The protein below binds the small molecule below.
Small molecule (SMILES): CC(=O)N[C@H]1[C@H](O[C@H]2[C@H](O)[C@@H](NC(C)=O)CO[C@@H]2CO)O[C@H](CO)[C@@H](O)[C@@H]1O

Binding-site contacts:
Ligand atom C7 contacts residue GLN922 of chain 1.A at 4.0 Å.
Ligand atom O3 contacts residue GLN922 of chain 1.A at 3.2 Å (h-bond).
Ligand atom C8 contacts residue GLN922 of chain 1.A at 4.1 Å.
Ligand atom N2 contacts residue ASN717 of chain 1.A at 3.0 Å (h-bond).
Ligand atom C3 contacts residue GLN922 of chain 1.A at 3.5 Å.
Ligand atom C2 contacts residue GLN922 of chain 1.A at 3.9 Å.
Ligand atom C7 contacts residue ASN717 of chain 1.A at 3.2 Å.
Ligand atom C3 contacts residue ASN717 of chain 1.A at 3.8 Å.
Ligand atom C7 contacts residue ASN919 of chain 1.A at 4.4 Å.
Ligand atom C2 contacts residue ASN717 of chain 1.A at 2.5 Å.
Ligand atom N2 contacts residue GLN922 of chain 1.A at 3.2 Å (h-bond).
Ligand atom O7 contacts residue ASN717 of chain 1.A at 3.2 Å (h-bond).
Ligand atom O5 contacts residue ASN717 of chain 1.A at 2.4 Å (h-bond).
Ligand atom O5 contacts residue GLN1071 of chain 1.A at 3.7 Å.
Ligand atom C4 contacts residue ASN717 of chain 1.A at 4.3 Å.
Ligand atom C1 contacts residue GLN922 of chain 1.A at 4.1 Å.
Ligand atom C1 contacts residue PHE718 of chain 1.A at 4.3 Å (hydrophobic).
Ligand atom C8 contacts residue ASN919 of chain 1.A at 3.6 Å.
Ligand atom C1 contacts residue ASN717 of chain 1.A at 1.5 Å.
Ligand atom C1 contacts residue GLN1071 of chain 1.A at 4.4 Å.
Ligand atom C8 contacts residue ASN717 of chain 1.A at 4.4 Å.
Ligand atom C5 contacts residue ASN717 of chain 1.A at 3.7 Å.

Sequence of chain 1.A:
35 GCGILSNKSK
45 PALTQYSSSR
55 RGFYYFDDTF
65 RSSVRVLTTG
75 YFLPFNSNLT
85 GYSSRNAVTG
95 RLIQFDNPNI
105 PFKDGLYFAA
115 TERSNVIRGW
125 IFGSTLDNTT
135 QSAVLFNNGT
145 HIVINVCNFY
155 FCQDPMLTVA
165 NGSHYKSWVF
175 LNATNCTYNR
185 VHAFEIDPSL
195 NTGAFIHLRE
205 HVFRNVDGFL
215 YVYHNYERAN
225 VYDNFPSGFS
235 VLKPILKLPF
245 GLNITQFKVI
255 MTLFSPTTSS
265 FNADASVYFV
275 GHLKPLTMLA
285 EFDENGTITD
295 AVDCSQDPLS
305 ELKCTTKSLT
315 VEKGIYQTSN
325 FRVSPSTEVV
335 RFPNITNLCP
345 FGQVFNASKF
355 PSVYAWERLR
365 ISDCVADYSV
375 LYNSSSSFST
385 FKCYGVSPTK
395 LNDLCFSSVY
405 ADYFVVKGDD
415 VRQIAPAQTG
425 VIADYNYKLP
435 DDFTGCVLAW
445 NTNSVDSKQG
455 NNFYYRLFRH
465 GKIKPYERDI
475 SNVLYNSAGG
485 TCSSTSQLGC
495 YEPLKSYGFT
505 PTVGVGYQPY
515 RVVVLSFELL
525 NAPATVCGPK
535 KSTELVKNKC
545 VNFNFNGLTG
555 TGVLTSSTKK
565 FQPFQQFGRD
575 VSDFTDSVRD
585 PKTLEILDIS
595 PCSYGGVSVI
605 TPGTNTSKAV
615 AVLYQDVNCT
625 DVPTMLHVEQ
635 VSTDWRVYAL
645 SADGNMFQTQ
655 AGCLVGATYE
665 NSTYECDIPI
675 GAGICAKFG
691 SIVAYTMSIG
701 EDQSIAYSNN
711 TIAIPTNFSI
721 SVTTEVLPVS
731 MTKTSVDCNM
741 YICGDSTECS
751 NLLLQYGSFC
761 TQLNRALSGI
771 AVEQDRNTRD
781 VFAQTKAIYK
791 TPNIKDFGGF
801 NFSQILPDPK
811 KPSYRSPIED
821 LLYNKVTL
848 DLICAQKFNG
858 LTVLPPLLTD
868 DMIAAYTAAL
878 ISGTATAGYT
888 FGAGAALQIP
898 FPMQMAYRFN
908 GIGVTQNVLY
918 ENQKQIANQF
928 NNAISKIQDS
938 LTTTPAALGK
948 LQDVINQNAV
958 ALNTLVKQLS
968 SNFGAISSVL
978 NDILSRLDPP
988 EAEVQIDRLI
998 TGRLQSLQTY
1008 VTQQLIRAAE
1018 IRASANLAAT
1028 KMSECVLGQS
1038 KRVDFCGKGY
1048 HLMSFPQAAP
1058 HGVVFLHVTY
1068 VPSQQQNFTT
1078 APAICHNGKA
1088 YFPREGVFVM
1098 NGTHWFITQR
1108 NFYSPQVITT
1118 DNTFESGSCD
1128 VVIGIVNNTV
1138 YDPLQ